This protein binds this small molecule.
Small molecule (SMILES): COC(=O)[C@@H]1C[C@H](C(=O)O)N[C@H]1[C@H](CC(C)C)NC(C)=O

Binding-site contacts:
Ligand atom C13 contacts residue GLU37 of chain 2.A at 3.4 Å.
Ligand atom C7 contacts residue TRP97 of chain 2.A at 3.9 Å (hydrophobic).
Ligand atom C10 contacts residue ARG143 of chain 2.A at 3.9 Å.
Ligand atom C14 contacts residue TRP97 of chain 2.A at 3.2 Å (hydrophobic).
Ligand atom C11 contacts residue ARG143 of chain 2.A at 3.2 Å.
Ligand atom C14 contacts residue ARG74 of chain 2.A at 3.4 Å.
Ligand atom C11 contacts residue ALA165 of chain 2.A at 3.6 Å (hydrophobic).
Ligand atom C4 contacts residue ARG36 of chain 2.A at 3.9 Å.
Ligand atom C13 contacts residue TYR323 of chain 2.A at 3.8 Å (hydrophobic).
Ligand atom C5 contacts residue TYR323 of chain 2.A at 3.1 Å (hydrophobic).
Ligand atom C14 contacts residue GLU37 of chain 2.A at 3.4 Å.
Ligand atom C5 contacts residue ARG289 of chain 2.A at 3.3 Å.
Ligand atom C6 contacts residue ARG70 of chain 2.A at 4.0 Å.
Ligand atom O2 contacts residue ARG211 of chain 2.A at 3.0 Å (salt-bridge).
Ligand atom C11 contacts residue GLU195 of chain 2.A at 3.5 Å.
Ligand atom O3 contacts residue ASP69 of chain 2.A at 3.9 Å.
Ligand atom C14 contacts residue LEU52 of chain 2.A at 3.9 Å (hydrophobic).
Ligand atom O2 contacts residue ARG289 of chain 2.A at 2.8 Å (salt-bridge).
Ligand atom O4 contacts residue GLU196 of chain 2.A at 3.3 Å (salt-bridge).
Ligand atom O1 contacts residue TYR323 of chain 2.A at 3.7 Å.
Ligand atom O1 contacts residue ARG289 of chain 2.A at 2.6 Å (salt-bridge).
Ligand atom C2 contacts residue TYR323 of chain 2.A at 3.4 Å (hydrophobic).
Ligand atom C4 contacts residue TYR323 of chain 2.A at 3.2 Å (hydrophobic).
Ligand atom O5 contacts residue ASP69 of chain 2.A at 3.6 Å.
Ligand atom O4 contacts residue TYR323 of chain 2.A at 3.3 Å (h-bond).
Ligand atom O4 contacts residue GLU146 of chain 2.A at 3.8 Å.
Ligand atom C1 contacts residue ASP69 of chain 2.A at 3.6 Å.
Ligand atom O2 contacts residue TYR323 of chain 2.A at 3.0 Å (h-bond).
Ligand atom O5 contacts residue GLU37 of chain 2.A at 3.5 Å (salt-bridge).
Ligand atom C12 contacts residue ALA165 of chain 2.A at 3.7 Å (hydrophobic).
Ligand atom O4 contacts residue GLU37 of chain 2.A at 3.1 Å.
Ligand atom O3 contacts residue ARG70 of chain 2.A at 2.8 Å (salt-bridge).
Ligand atom C14 contacts residue GLU146 of chain 2.A at 3.8 Å.
Ligand atom C4 contacts residue ASP69 of chain 2.A at 3.6 Å.
Ligand atom O1 contacts residue ARG36 of chain 2.A at 3.0 Å (salt-bridge).
Ligand atom C2 contacts residue GLU196 of chain 2.A at 3.9 Å.
Ligand atom N1 contacts residue TYR323 of chain 2.A at 3.6 Å (h-bond).
Ligand atom C1 contacts residue TYR323 of chain 2.A at 3.7 Å (hydrophobic).
Ligand atom C3 contacts residue TYR323 of chain 2.A at 3.5 Å (hydrophobic).
Ligand atom C4 contacts residue GLU37 of chain 2.A at 3.5 Å.

Sequence of chain 2.A:
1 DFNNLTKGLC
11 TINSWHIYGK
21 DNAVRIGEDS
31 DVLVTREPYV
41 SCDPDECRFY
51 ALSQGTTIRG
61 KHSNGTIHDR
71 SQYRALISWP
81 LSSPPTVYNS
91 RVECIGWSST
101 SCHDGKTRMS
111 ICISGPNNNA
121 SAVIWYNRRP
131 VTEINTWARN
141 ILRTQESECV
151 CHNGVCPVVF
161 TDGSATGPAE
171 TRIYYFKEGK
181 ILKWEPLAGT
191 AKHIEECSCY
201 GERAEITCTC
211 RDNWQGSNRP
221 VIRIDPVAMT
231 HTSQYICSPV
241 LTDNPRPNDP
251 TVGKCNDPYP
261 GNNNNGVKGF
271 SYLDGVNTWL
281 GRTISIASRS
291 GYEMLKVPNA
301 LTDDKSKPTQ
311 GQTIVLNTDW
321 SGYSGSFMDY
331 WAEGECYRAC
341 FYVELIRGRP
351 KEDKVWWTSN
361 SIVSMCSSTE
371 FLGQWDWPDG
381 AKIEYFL